Sequence of chain 1.C:
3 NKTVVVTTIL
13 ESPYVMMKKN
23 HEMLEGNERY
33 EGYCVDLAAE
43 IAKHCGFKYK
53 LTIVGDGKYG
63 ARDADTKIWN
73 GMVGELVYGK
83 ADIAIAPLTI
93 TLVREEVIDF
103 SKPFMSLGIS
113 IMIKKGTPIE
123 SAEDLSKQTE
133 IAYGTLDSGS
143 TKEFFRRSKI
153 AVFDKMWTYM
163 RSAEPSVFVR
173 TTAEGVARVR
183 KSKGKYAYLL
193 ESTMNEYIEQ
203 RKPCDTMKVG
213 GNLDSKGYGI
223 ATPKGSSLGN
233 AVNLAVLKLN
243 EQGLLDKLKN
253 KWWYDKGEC

Binding-site contacts:
Ligand atom N29 contacts residue PRO89 of chain 1.C at 2.9 Å (h-bond).
Ligand atom C11 contacts residue PRO89 of chain 1.C at 3.5 Å (hydrophobic).
Ligand atom CL1 contacts residue TRP255 of chain 1.C at 3.5 Å.
Ligand atom O3 contacts residue GLU193 of chain 1.C at 3.4 Å (salt-bridge).
Ligand atom C13 contacts residue TYR16 of chain 1.C at 3.5 Å (hydrophobic).
Ligand atom N29 contacts residue THR91 of chain 1.C at 2.9 Å (h-bond).
Ligand atom N7 contacts residue GLU193 of chain 1.C at 3.5 Å.
Ligand atom C26 contacts residue ARG96 of chain 1.C at 3.5 Å.
Ligand atom O27 contacts residue TYR61 of chain 1.C at 3.3 Å.
Ligand atom C12 contacts residue SER14 of chain 1.C at 2.9 Å.
Ligand atom N9 contacts residue TYR220 of chain 1.C at 3.5 Å (h-bond).
Ligand atom O28 contacts residue ARG96 of chain 1.C at 2.7 Å (salt-bridge).
Ligand atom C14 contacts residue TYR16 of chain 1.C at 3.3 Å (hydrophobic).
Ligand atom O23 contacts residue THR143 of chain 1.C at 3.3 Å (h-bond).
Ligand atom CL1 contacts residue MET196 of chain 1.C at 3.5 Å.
Ligand atom N10 contacts residue TYR61 of chain 1.C at 3.5 Å (h-bond).
Ligand atom C2 contacts residue GLU193 of chain 1.C at 3.5 Å.
Ligand atom N8 contacts residue MET196 of chain 1.C at 3.2 Å.
Ligand atom C26 contacts residue TYR61 of chain 1.C at 3.5 Å (hydrophobic).
Ligand atom C25 contacts residue THR91 of chain 1.C at 3.4 Å.
Ligand atom O23 contacts residue GLY141 of chain 1.C at 3.3 Å.
Ligand atom C17 contacts residue SER14 of chain 1.C at 3.3 Å.
Ligand atom C11 contacts residue TYR220 of chain 1.C at 3.4 Å (hydrophobic).
Ligand atom N9 contacts residue GLU193 of chain 1.C at 3.3 Å (salt-bridge).
Ligand atom O28 contacts residue GLY141 of chain 1.C at 3.2 Å.
Ligand atom O27 contacts residue THR91 of chain 1.C at 3.0 Å (h-bond).
Ligand atom CL1 contacts residue THR195 of chain 1.C at 3.5 Å.
Ligand atom C6 contacts residue GLU193 of chain 1.C at 3.0 Å.
Ligand atom N4 contacts residue THR143 of chain 1.C at 2.9 Å (h-bond).
Ligand atom O27 contacts residue ARG96 of chain 1.C at 2.8 Å (salt-bridge).
Ligand atom O23 contacts residue SER142 of chain 1.C at 3.3 Å (h-bond).
Ligand atom C5 contacts residue THR143 of chain 1.C at 3.3 Å.
Ligand atom C26 contacts residue SER142 of chain 1.C at 3.4 Å.
Ligand atom C11 contacts residue TYR61 of chain 1.C at 3.4 Å (hydrophobic).
Ligand atom C25 contacts residue GLU193 of chain 1.C at 3.3 Å.
Ligand atom N10 contacts residue GLU193 of chain 1.C at 2.9 Å (salt-bridge).
Ligand atom O28 contacts residue TYR61 of chain 1.C at 3.3 Å.
Ligand atom N29 contacts residue GLU193 of chain 1.C at 2.9 Å (salt-bridge).
Ligand atom O28 contacts residue SER142 of chain 1.C at 2.8 Å (h-bond).
Ligand atom C25 contacts residue SER142 of chain 1.C at 3.4 Å.

The protein below binds the small molecule below.
Small molecule (SMILES): [NH3+][C@@H](Cc1c(-c2nnn(Cc3cccc(Cl)c3)n2)o[nH]c1=O)C(=O)O